Binding-site contacts:
Ligand atom C3 contacts residue SER155 of chain 2.A at 3.5 Å.
Ligand atom O1 contacts residue SER114 of chain 2.A at 2.9 Å (h-bond).
Ligand atom C29 contacts residue HIS272 of chain 2.A at 3.6 Å.
Ligand atom C4 contacts residue CYS165 of chain 2.A at 3.5 Å (hydrophobic).
Ligand atom C7 contacts residue SER152 of chain 2.A at 3.4 Å.
Ligand atom O3 contacts residue HIS182 of chain 2.A at 3.1 Å (h-bond).
Ligand atom C3 contacts residue TYR28 of chain 2.A at 3.9 Å (hydrophobic).
Ligand atom C23 contacts residue HIS182 of chain 2.A at 3.8 Å.
Ligand atom C6 contacts residue TRP163 of chain 2.A at 3.7 Å (hydrophobic).
Ligand atom O2 contacts residue TYR24 of chain 2.A at 3.0 Å (h-bond).
Ligand atom C32 contacts residue LEU187 of chain 2.A at 3.7 Å (hydrophobic).
Ligand atom C19 contacts residue SER114 of chain 2.A at 3.7 Å.
Ligand atom C8 contacts residue TRP163 of chain 2.A at 3.9 Å (hydrophobic).
Ligand atom C5 contacts residue SER152 of chain 2.A at 3.8 Å.
Ligand atom C6 contacts residue SER152 of chain 2.A at 3.7 Å.
Ligand atom O3 contacts residue HIS272 of chain 2.A at 3.1 Å (h-bond).
Ligand atom O4 contacts residue HIS182 of chain 2.A at 3.3 Å (h-bond).
Ligand atom C1 contacts residue SER152 of chain 2.A at 4.0 Å.
Ligand atom O2 contacts residue SER155 of chain 2.A at 2.7 Å (h-bond).
Ligand atom O1 contacts residue ARG151 of chain 2.A at 3.0 Å.
Ligand atom C33 contacts residue HIS272 of chain 2.A at 3.6 Å.
Ligand atom C9 contacts residue TRP163 of chain 2.A at 3.7 Å (hydrophobic).
Ligand atom C3 contacts residue TYR24 of chain 2.A at 3.7 Å (hydrophobic).
Ligand atom C27 contacts residue HIS272 of chain 2.A at 3.9 Å.
Ligand atom C23 contacts residue HIS272 of chain 2.A at 3.7 Å.
Ligand atom O2 contacts residue SER152 of chain 2.A at 3.4 Å.
Ligand atom C24 contacts residue HIS182 of chain 2.A at 3.8 Å.
Ligand atom C21 contacts residue ILE145 of chain 2.A at 3.9 Å (hydrophobic).
Ligand atom C4 contacts residue SER155 of chain 2.A at 3.7 Å.
Ligand atom C33 contacts residue LEU268 of chain 2.A at 3.5 Å (hydrophobic).
Ligand atom C19 contacts residue ILE148 of chain 2.A at 3.3 Å (hydrophobic).
Ligand atom C29 contacts residue HIS182 of chain 2.A at 3.9 Å.
Ligand atom C18 contacts residue VAL111 of chain 2.A at 3.9 Å (hydrophobic).
Ligand atom C21 contacts residue HIS272 of chain 2.A at 3.8 Å.
Ligand atom C12 contacts residue VAL177 of chain 2.A at 3.6 Å (hydrophobic).
Ligand atom C1 contacts residue ARG151 of chain 2.A at 3.9 Å.
Ligand atom C3 contacts residue CYS165 of chain 2.A at 3.9 Å (hydrophobic).
Ligand atom C26 contacts residue LEU104 of chain 2.A at 3.8 Å (hydrophobic).
Ligand atom C10 contacts residue SER152 of chain 2.A at 3.8 Å.
Ligand atom C32 contacts residue LEU190 of chain 2.A at 3.5 Å (hydrophobic).

Sequence of chain 2.A:
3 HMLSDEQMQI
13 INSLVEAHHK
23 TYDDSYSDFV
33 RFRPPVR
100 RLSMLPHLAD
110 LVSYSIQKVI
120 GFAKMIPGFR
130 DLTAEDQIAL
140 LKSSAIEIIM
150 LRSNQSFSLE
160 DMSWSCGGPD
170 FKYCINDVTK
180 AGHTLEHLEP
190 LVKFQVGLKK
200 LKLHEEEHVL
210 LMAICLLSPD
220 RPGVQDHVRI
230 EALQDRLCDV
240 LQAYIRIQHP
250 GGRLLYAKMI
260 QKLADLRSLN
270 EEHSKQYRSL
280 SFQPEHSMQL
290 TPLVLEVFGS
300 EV

The protein below binds the small molecule below.
Small molecule (SMILES): C=C1/C(=C\C=C2/CCC[C@]3(C)[C@@H](C(CCCC(C)(C)O)CCCC(C)(C)O)CC[C@@H]23)C[C@@H](O)C[C@@H]1O